Sequence of chain 1.I:
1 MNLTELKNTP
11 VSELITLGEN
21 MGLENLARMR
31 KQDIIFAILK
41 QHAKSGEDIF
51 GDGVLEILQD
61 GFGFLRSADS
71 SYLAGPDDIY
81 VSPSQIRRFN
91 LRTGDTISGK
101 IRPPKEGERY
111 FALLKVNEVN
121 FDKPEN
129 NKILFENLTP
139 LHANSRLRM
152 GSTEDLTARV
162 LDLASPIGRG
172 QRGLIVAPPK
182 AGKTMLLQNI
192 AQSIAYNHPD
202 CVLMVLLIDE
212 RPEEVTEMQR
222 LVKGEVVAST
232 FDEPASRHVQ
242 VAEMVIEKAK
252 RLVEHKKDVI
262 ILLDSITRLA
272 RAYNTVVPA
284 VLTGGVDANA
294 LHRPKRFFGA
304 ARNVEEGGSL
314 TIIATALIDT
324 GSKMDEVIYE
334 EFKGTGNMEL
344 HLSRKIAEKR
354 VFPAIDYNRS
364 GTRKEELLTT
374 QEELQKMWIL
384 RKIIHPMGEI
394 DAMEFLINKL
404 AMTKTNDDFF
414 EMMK

A small-molecule ligand and the protein it binds are described below.
Small molecule (SMILES): Nc1ccn([C@@H]2O[C@H](CO[P](=O)(O)O[C@H]3[C@@H](O)[C@H](n4ccc(=O)[nH]c4=O)O[C@@H]3COP(=O)=O)[C@@H](O)[C@H]2O)c(=O)n1

Binding-site contacts:
Ligand atom O2' contacts residue GLY107 of chain 1.I at 4.2 Å.
Ligand atom C3' contacts residue ARG109 of chain 1.I at 4.1 Å.
Ligand atom N4 contacts residue LEU58 of chain 1.I at 3.7 Å.
Ligand atom O5' contacts residue PHE64 of chain 1.I at 3.2 Å.
Ligand atom C4 contacts residue ARG66 of chain 1.I at 4.2 Å.
Ligand atom O5' contacts residue PHE62 of chain 1.I at 3.5 Å.
Ligand atom OP2 contacts residue ARG109 of chain 1.I at 2.8 Å (salt-bridge).
Ligand atom C2 contacts residue GLU108 of chain 1.I at 3.7 Å.
Ligand atom C2' contacts residue ARG109 of chain 1.I at 4.4 Å.
Ligand atom N4 contacts residue ARG66 of chain 1.I at 3.1 Å (salt-bridge).
Ligand atom C4 contacts residue TYR80 of chain 1.I at 4.1 Å (hydrophobic).
Ligand atom OP2 contacts residue PHE62 of chain 1.I at 3.7 Å.
Ligand atom N3 contacts residue GLU108 of chain 1.I at 3.8 Å.
Ligand atom P contacts residue TYR80 of chain 1.I at 4.1 Å.
Ligand atom O2 contacts residue ARG109 of chain 1.I at 3.8 Å.
Ligand atom O4' contacts residue TYR110 of chain 1.I at 3.5 Å.
Ligand atom O2' contacts residue ARG109 of chain 1.I at 3.5 Å.
Ligand atom C4' contacts residue TYR110 of chain 1.I at 3.6 Å (hydrophobic).
Ligand atom O4' contacts residue PHE64 of chain 1.I at 4.3 Å.
Ligand atom C6 contacts residue LEU58 of chain 1.I at 4.3 Å (hydrophobic).
Ligand atom N3 contacts residue TYR80 of chain 1.I at 4.0 Å.
Ligand atom C1' contacts residue ARG109 of chain 1.I at 4.1 Å.
Ligand atom C4 contacts residue LEU58 of chain 1.I at 3.6 Å (hydrophobic).
Ligand atom O2 contacts residue GLU108 of chain 1.I at 3.4 Å.
Ligand atom C5 contacts residue LEU58 of chain 1.I at 3.7 Å (hydrophobic).
Ligand atom C1' contacts residue TYR110 of chain 1.I at 4.3 Å (hydrophobic).
Ligand atom C5' contacts residue TYR110 of chain 1.I at 3.9 Å (hydrophobic).
Ligand atom OP1 contacts residue TYR80 of chain 1.I at 3.1 Å.
Ligand atom O2 contacts residue TYR110 of chain 1.I at 3.8 Å.
Ligand atom C5 contacts residue PHE64 of chain 1.I at 4.2 Å (hydrophobic).
Ligand atom C6 contacts residue PHE62 of chain 1.I at 4.4 Å (hydrophobic).
Ligand atom C5' contacts residue PHE64 of chain 1.I at 3.9 Å (hydrophobic).
Ligand atom O4 contacts residue TYR80 of chain 1.I at 3.9 Å.
Ligand atom P contacts residue PHE62 of chain 1.I at 3.4 Å.
Ligand atom N3 contacts residue LEU58 of chain 1.I at 4.0 Å.
Ligand atom C4' contacts residue ARG109 of chain 1.I at 4.3 Å.
Ligand atom O3' contacts residue ARG109 of chain 1.I at 2.9 Å (salt-bridge).
Ligand atom OP1 contacts residue PHE62 of chain 1.I at 4.3 Å.
Ligand atom O5' contacts residue ARG109 of chain 1.I at 4.4 Å.
Ligand atom P contacts residue ARG109 of chain 1.I at 3.5 Å.